Binding-site contacts:
Ligand atom O27 contacts residue PHE386 of chain 1.Z at 2.6 Å (h-bond).
Ligand atom C46 contacts residue ARG385 of chain 1.Z at 3.4 Å.
Ligand atom C25 contacts residue ALA397 of chain 1.Z at 3.3 Å (hydrophobic).
Ligand atom C36 contacts residue ALA387 of chain 1.Z at 3.4 Å (hydrophobic).
Ligand atom C15 contacts residue GLU162 of chain 1.Z at 3.3 Å.
Ligand atom O29 contacts residue ARG385 of chain 1.Z at 3.5 Å.
Ligand atom C10 contacts residue GLU326 of chain 1.Z at 3.2 Å.
Ligand atom O4 contacts residue TYR161 of chain 1.Z at 3.6 Å.
Ligand atom N26 contacts residue GLN125 of chain 1.Z at 2.7 Å (h-bond).
Ligand atom O15 contacts residue GLU162 of chain 1.Z at 3.5 Å (salt-bridge).
Ligand atom C39 contacts residue GLN125 of chain 1.Z at 3.7 Å.
Ligand atom O16 contacts residue ARG124 of chain 1.Z at 2.9 Å.
Ligand atom C23 contacts residue GLN125 of chain 1.Z at 3.3 Å.
Ligand atom C10 contacts residue GLU327 of chain 1.Z at 3.5 Å.
Ligand atom C39 contacts residue THR394 of chain 1.Z at 3.4 Å.
Ligand atom C5 contacts residue LEU121 of chain 1.Z at 3.5 Å (hydrophobic).
Ligand atom O4 contacts residue LEU121 of chain 1.Z at 3.0 Å.
Ligand atom C24 contacts residue GLN125 of chain 1.Z at 3.3 Å.
Ligand atom C47 contacts residue VAL126 of chain 1.Z at 3.6 Å (hydrophobic).
Ligand atom C27 contacts residue GLN125 of chain 1.Z at 3.7 Å.
Ligand atom C27 contacts residue PHE386 of chain 1.Z at 3.4 Å (hydrophobic).
Ligand atom O15 contacts residue TYR161 of chain 1.Z at 2.8 Å (h-bond).
Ligand atom O29 contacts residue PHE386 of chain 1.Z at 2.8 Å (h-bond).
Ligand atom C25 contacts residue GLN125 of chain 1.Z at 3.4 Å.
Ligand atom O7 contacts residue TYR161 of chain 1.Z at 3.3 Å (h-bond).
Ligand atom O27 contacts residue ALA397 of chain 1.Z at 2.7 Å.
Ligand atom C38 contacts residue ILE93 of chain 1.Z at 3.6 Å (hydrophobic).
Ligand atom C24 contacts residue ALA397 of chain 1.Z at 3.7 Å (hydrophobic).
Ligand atom C7 contacts residue TYR161 of chain 1.Z at 3.5 Å (hydrophobic).
Ligand atom C48 contacts residue ARG345 of chain 1.Z at 3.6 Å.
Ligand atom C4 contacts residue LEU121 of chain 1.Z at 3.7 Å (hydrophobic).
Ligand atom C42 contacts residue ARG124 of chain 1.Z at 3.5 Å.
Ligand atom C47 contacts residue ALA97 of chain 1.Z at 3.6 Å (hydrophobic).
Ligand atom C44 contacts residue ARG124 of chain 1.Z at 3.4 Å.
Ligand atom C22 contacts residue GLN125 of chain 1.Z at 2.9 Å.
Ligand atom C37 contacts residue ILE93 of chain 1.Z at 3.4 Å (hydrophobic).
Ligand atom C42 contacts residue GLN125 of chain 1.Z at 3.3 Å.
Ligand atom C45 contacts residue ARG385 of chain 1.Z at 3.5 Å.
Ligand atom C27 contacts residue ALA397 of chain 1.Z at 3.6 Å (hydrophobic).
Ligand atom C43 contacts residue GLU327 of chain 1.Z at 3.2 Å.

Sequence of chain 1.Z:
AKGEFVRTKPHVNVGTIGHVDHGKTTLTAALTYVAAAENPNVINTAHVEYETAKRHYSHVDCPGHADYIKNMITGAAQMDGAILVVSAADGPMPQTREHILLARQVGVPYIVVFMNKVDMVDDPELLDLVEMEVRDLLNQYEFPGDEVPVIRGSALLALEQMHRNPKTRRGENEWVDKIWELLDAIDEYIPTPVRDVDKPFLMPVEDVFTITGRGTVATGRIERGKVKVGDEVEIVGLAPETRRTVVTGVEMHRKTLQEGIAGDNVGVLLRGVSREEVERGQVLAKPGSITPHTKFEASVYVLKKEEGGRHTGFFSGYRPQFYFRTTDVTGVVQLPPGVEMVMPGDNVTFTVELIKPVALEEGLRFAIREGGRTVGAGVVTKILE

The protein below binds the small molecule below.
Small molecule (SMILES): C/C=C\C=C\[C@@H]1O[C@](O)([C@H](CC)C(=O)NC/C=C/C=C(\C)[C@@H](OC)[C@@H](C)[C@@H]2O[C@H](/C=C/C=C/C=C(\C)C(=O)c3c(O)cc[nH]c3=O)[C@H](O)[C@@H]2O)[C@H](O)[C@H](O)C1(C)C